Sequence of chain 1.A:
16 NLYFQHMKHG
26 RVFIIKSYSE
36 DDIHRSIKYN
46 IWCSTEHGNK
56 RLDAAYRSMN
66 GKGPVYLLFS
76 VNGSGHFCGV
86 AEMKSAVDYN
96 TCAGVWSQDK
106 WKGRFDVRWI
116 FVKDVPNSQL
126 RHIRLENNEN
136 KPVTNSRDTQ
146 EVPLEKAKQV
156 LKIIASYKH

This small molecule binds to this protein.
Small molecule (SMILES): CNc1ncnc2c1ncn2C1CC1

Binding-site contacts:
Ligand atom N12 contacts residue SER32 of chain 1.A at 3.5 Å.
Ligand atom C08 contacts residue ASP143 of chain 1.A at 3.8 Å.
Ligand atom N11 contacts residue CYS48 of chain 1.A at 3.9 Å.
Ligand atom C09 contacts residue LYS31 of chain 1.A at 3.2 Å.
Ligand atom C01 contacts residue TRP101 of chain 1.A at 3.4 Å (hydrophobic).
Ligand atom C05 contacts residue TRP106 of chain 1.A at 3.3 Å (hydrophobic).
Ligand atom C05 contacts residue LYS31 of chain 1.A at 3.5 Å.
Ligand atom C01 contacts residue TRP106 of chain 1.A at 3.8 Å (hydrophobic).
Ligand atom C07 contacts residue LYS31 of chain 1.A at 3.5 Å.
Ligand atom N06 contacts residue TRP106 of chain 1.A at 3.4 Å.
Ligand atom C08 contacts residue LYS31 of chain 1.A at 3.8 Å.
Ligand atom C13 contacts residue ASP37 of chain 1.A at 3.1 Å.
Ligand atom N12 contacts residue TRP106 of chain 1.A at 3.4 Å.
Ligand atom C09 contacts residue TYR33 of chain 1.A at 3.6 Å (hydrophobic).
Ligand atom C10 contacts residue TRP106 of chain 1.A at 3.7 Å (hydrophobic).
Ligand atom C13 contacts residue SER32 of chain 1.A at 3.2 Å.
Ligand atom N06 contacts residue LYS31 of chain 1.A at 3.2 Å (salt-bridge).
Ligand atom C05 contacts residue SER32 of chain 1.A at 3.9 Å.
Ligand atom C04 contacts residue TRP106 of chain 1.A at 3.5 Å (hydrophobic).
Ligand atom N02 contacts residue TRP47 of chain 1.A at 3.2 Å.
Ligand atom C03 contacts residue ASP37 of chain 1.A at 3.8 Å.
Ligand atom C13 contacts residue TYR33 of chain 1.A at 3.6 Å (hydrophobic).
Ligand atom N11 contacts residue TRP106 of chain 1.A at 3.7 Å.
Ligand atom C07 contacts residue TYR33 of chain 1.A at 3.7 Å (hydrophobic).
Ligand atom C01 contacts residue TRP47 of chain 1.A at 3.8 Å (hydrophobic).
Ligand atom C09 contacts residue ASN77 of chain 1.A at 3.2 Å.
Ligand atom C03 contacts residue TRP106 of chain 1.A at 3.6 Å (hydrophobic).
Ligand atom C10 contacts residue ASP143 of chain 1.A at 3.3 Å.
Ligand atom N12 contacts residue TYR33 of chain 1.A at 3.1 Å (h-bond).
Ligand atom C03 contacts residue TRP47 of chain 1.A at 3.5 Å (hydrophobic).
Ligand atom C01 contacts residue ASP37 of chain 1.A at 3.5 Å.
Ligand atom N02 contacts residue CYS48 of chain 1.A at 2.7 Å (h-bond).
Ligand atom C01 contacts residue CYS48 of chain 1.A at 3.3 Å (hydrophobic).
Ligand atom C10 contacts residue LYS31 of chain 1.A at 3.4 Å.
Ligand atom C04 contacts residue LYS31 of chain 1.A at 3.8 Å.
Ligand atom N14 contacts residue SER32 of chain 1.A at 3.6 Å (h-bond).
Ligand atom N14 contacts residue ASP37 of chain 1.A at 2.6 Å (salt-bridge).
Ligand atom N14 contacts residue TRP106 of chain 1.A at 3.7 Å.
Ligand atom C13 contacts residue TRP106 of chain 1.A at 3.6 Å (hydrophobic).
Ligand atom N11 contacts residue LYS31 of chain 1.A at 3.7 Å.